Binding-site contacts:
Ligand atom C5 contacts residue ASN130 of chain 3.D at 3.6 Å.
Ligand atom N2 contacts residue TYR147 of chain 3.D at 4.1 Å.
Ligand atom C1 contacts residue ASN130 of chain 3.D at 1.4 Å.
Ligand atom O7 contacts residue ASN130 of chain 3.D at 2.9 Å (h-bond).
Ligand atom O5 contacts residue ASN102 of chain 3.D at 4.5 Å.
Ligand atom C8 contacts residue ASP301 of chain 3.D at 3.8 Å.
Ligand atom C3 contacts residue TYR147 of chain 3.D at 3.9 Å (hydrophobic).
Ligand atom O5 contacts residue TYR147 of chain 3.D at 4.1 Å.
Ligand atom O7 contacts residue TYR147 of chain 3.D at 3.7 Å.
Ligand atom C8 contacts residue ILE302 of chain 3.D at 4.4 Å (hydrophobic).
Ligand atom N2 contacts residue ASN130 of chain 3.D at 2.9 Å (h-bond).
Ligand atom C2 contacts residue TYR147 of chain 3.D at 4.2 Å (hydrophobic).
Ligand atom O5 contacts residue ASN130 of chain 3.D at 2.4 Å (h-bond).
Ligand atom C4 contacts residue ASN130 of chain 3.D at 4.2 Å.
Ligand atom C1 contacts residue TYR147 of chain 3.D at 3.7 Å (hydrophobic).
Ligand atom C2 contacts residue ASN130 of chain 3.D at 2.5 Å.
Ligand atom O6 contacts residue TYR147 of chain 3.D at 4.0 Å.
Ligand atom C8 contacts residue ASN130 of chain 3.D at 4.3 Å.
Ligand atom C3 contacts residue ASN130 of chain 3.D at 3.8 Å.
Ligand atom C7 contacts residue ASN130 of chain 3.D at 3.1 Å.
Ligand atom C8 contacts residue LEU149 of chain 3.D at 4.3 Å (hydrophobic).
Ligand atom C5 contacts residue TYR147 of chain 3.D at 4.0 Å (hydrophobic).
Ligand atom O7 contacts residue VAL104 of chain 3.D at 4.3 Å.

Sequence of chain 3.D:
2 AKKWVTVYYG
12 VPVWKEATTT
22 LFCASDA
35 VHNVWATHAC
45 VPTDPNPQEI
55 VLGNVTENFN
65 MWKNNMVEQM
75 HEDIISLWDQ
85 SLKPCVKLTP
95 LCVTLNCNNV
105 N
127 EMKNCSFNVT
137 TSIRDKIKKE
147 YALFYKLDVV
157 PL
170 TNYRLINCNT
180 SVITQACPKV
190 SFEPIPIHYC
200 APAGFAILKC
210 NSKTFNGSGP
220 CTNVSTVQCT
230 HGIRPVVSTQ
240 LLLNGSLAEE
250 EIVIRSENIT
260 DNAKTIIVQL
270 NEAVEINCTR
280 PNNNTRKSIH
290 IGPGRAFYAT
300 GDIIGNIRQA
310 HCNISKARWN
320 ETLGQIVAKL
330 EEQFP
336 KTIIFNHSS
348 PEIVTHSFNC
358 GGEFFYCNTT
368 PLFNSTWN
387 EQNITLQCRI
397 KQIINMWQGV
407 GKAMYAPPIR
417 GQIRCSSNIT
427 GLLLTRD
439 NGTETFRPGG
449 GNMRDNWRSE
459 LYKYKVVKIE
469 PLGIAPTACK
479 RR

A protein and the small-molecule ligand that binds it are described below.
Small molecule (SMILES): CC(=O)N[C@H]1[C@H](O[C@H]2[C@H](O)[C@@H](NC(C)=O)CO[C@@H]2CO)O[C@H](CO)[C@@H](O[C@@H]2O[C@H](CO[C@H]3O[C@H](CO)[C@@H](O)[C@H](O)[C@@H]3O)[C@@H](O)[C@H](O)[C@@H]2O)[C@@H]1O